This small molecule binds to this protein.
Small molecule (SMILES): Nc1c2c([n+](CCCCCCCCCC[n+]3c4c(c(N)c5ccccc53)CCC4)c3ccccc13)CCC2

Binding-site contacts:
Ligand atom C2 contacts residue TRP11 of chain 1.C at 3.8 Å (hydrophobic).
Ligand atom C14 contacts residue TRP13 of chain 1.A at 3.9 Å (hydrophobic).
Ligand atom C4 contacts residue THR17 of chain 1.C at 4.1 Å.
Ligand atom C26 contacts residue LYS6 of chain 1.A at 4.0 Å.
Ligand atom C4 contacts residue TRP11 of chain 1.C at 4.3 Å (hydrophobic).
Ligand atom N4 contacts residue LEU20 of chain 1.C at 3.5 Å.
Ligand atom C8 contacts residue TRP21 of chain 1.C at 4.1 Å (hydrophobic).
Ligand atom C27 contacts residue TRP21 of chain 1.C at 3.7 Å (hydrophobic).
Ligand atom N2 contacts residue TRP13 of chain 1.A at 4.1 Å.
Ligand atom C30 contacts residue LEU2 of chain 1.A at 3.6 Å (hydrophobic).
Ligand atom C19 contacts residue LEU10 of chain 1.A at 3.3 Å (hydrophobic).
Ligand atom C6 contacts residue TRP21 of chain 1.C at 3.8 Å (hydrophobic).
Ligand atom C9 contacts residue LEU1 of chain 1.A at 4.0 Å (hydrophobic).
Ligand atom N2 contacts residue LEU10 of chain 1.A at 4.2 Å.
Ligand atom N4 contacts residue TRP21 of chain 1.C at 3.8 Å.
Ligand atom C30 contacts residue LEU1 of chain 1.A at 4.1 Å (hydrophobic).
Ligand atom N4 contacts residue THR17 of chain 1.C at 4.1 Å.
Ligand atom C3 contacts residue TRP11 of chain 1.C at 3.4 Å (hydrophobic).
Ligand atom N3 contacts residue TRP13 of chain 1.A at 4.2 Å.
Ligand atom C28 contacts residue LEU1 of chain 1.A at 3.3 Å (hydrophobic).
Ligand atom C31 contacts residue TRP21 of chain 1.C at 4.1 Å (hydrophobic).
Ligand atom C17 contacts residue TRP13 of chain 1.A at 3.4 Å (hydrophobic).
Ligand atom C15 contacts residue TRP13 of chain 1.A at 3.8 Å (hydrophobic).
Ligand atom C1 contacts residue LEU1 of chain 1.A at 4.3 Å (hydrophobic).
Ligand atom N1 contacts residue LEU1 of chain 1.A at 3.8 Å.
Ligand atom C5 contacts residue LEU1 of chain 1.A at 4.3 Å (hydrophobic).
Ligand atom C31 contacts residue LEU2 of chain 1.A at 4.0 Å (hydrophobic).
Ligand atom C16 contacts residue TRP13 of chain 1.A at 3.7 Å (hydrophobic).
Ligand atom C8 contacts residue TRP7 of chain 1.C at 4.2 Å (hydrophobic).
Ligand atom C9 contacts residue TRP21 of chain 1.C at 4.2 Å (hydrophobic).
Ligand atom C32 contacts residue TRP21 of chain 1.C at 3.9 Å (hydrophobic).
Ligand atom N4 contacts residue TRP7 of chain 1.C at 4.2 Å.
Ligand atom C11 contacts residue TRP13 of chain 1.A at 3.4 Å (hydrophobic).
Ligand atom C7 contacts residue TRP21 of chain 1.C at 3.6 Å (hydrophobic).
Ligand atom N4 contacts residue LEU10 of chain 1.C at 4.4 Å.
Ligand atom C32 contacts residue TRP7 of chain 1.C at 3.7 Å (hydrophobic).
Ligand atom C4 contacts residue TRP21 of chain 1.C at 4.2 Å (hydrophobic).
Ligand atom C10 contacts residue TRP13 of chain 1.A at 3.6 Å (hydrophobic).
Ligand atom C18 contacts residue TRP13 of chain 1.A at 3.2 Å (hydrophobic).
Ligand atom C25 contacts residue TRP21 of chain 1.C at 4.2 Å (hydrophobic).

Sequence of chain 1.A:
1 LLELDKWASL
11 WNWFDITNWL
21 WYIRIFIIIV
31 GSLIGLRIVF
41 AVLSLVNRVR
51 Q

Sequence of chain 1.C:
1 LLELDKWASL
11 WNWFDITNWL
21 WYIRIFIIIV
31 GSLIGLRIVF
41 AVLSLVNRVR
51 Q